Binding-site contacts:
Ligand atom O contacts residue ASN109 of chain 1.A at 2.9 Å (h-bond).
Ligand atom C contacts residue GLN70 of chain 1.A at 4.3 Å.
Ligand atom C contacts residue ALA108 of chain 1.A at 4.2 Å (hydrophobic).
Ligand atom C contacts residue ASN109 of chain 1.A at 3.7 Å.
Ligand atom C contacts residue PRO1 of chain 1.C at 1.3 Å (hydrophobic).
Ligand atom N contacts residue ASN109 of chain 1.A at 2.9 Å (h-bond).
Ligand atom N contacts residue PRO1 of chain 1.C at 3.6 Å.
Ligand atom CA contacts residue ASN109 of chain 1.A at 3.5 Å.
Ligand atom O contacts residue HIS133 of chain 1.A at 3.4 Å.
Ligand atom O contacts residue ALA108 of chain 1.A at 3.2 Å.
Ligand atom O contacts residue GLN70 of chain 1.A at 4.5 Å.
Ligand atom C contacts residue HIS133 of chain 1.A at 3.6 Å.
Ligand atom O contacts residue PRO1 of chain 1.C at 2.3 Å (h-bond).
Ligand atom CA contacts residue PRO1 of chain 1.C at 2.5 Å (hydrophobic).
Ligand atom CA contacts residue HIS133 of chain 1.A at 4.5 Å.

A small-molecule ligand and the protein it binds are described below.
Small molecule (SMILES): NCC(=O)O

Sequence of chain 1.A:
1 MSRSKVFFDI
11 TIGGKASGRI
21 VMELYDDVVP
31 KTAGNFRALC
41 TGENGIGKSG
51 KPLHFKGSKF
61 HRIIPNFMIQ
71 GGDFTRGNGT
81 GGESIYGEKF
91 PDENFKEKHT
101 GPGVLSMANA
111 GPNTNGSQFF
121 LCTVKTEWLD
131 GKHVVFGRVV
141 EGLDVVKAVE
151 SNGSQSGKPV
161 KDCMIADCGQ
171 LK